Binding-site contacts:
Ligand atom O6P contacts residue TYR107 of chain 1.A at 3.9 Å.
Ligand atom O4 contacts residue TYR109 of chain 1.A at 3.9 Å.
Ligand atom C3' contacts residue TYR107 of chain 1.A at 4.0 Å (hydrophobic).
Ligand atom P2 contacts residue CA1 of chain 1.C at 4.0 Å.
Ligand atom P2 contacts residue ARG35 of chain 1.A at 3.6 Å.
Ligand atom O2 contacts residue TYR109 of chain 1.A at 4.0 Å.
Ligand atom C5M contacts residue ARG35 of chain 1.A at 3.6 Å.
Ligand atom O6P contacts residue ARG35 of chain 1.A at 2.9 Å (salt-bridge).
Ligand atom C5M contacts residue TYR107 of chain 1.A at 3.7 Å (hydrophobic).
Ligand atom O1P contacts residue LYS78 of chain 1.A at 2.7 Å (salt-bridge).
Ligand atom C2' contacts residue TYR107 of chain 1.A at 3.9 Å (hydrophobic).
Ligand atom C4 contacts residue LEU83 of chain 1.A at 3.7 Å (hydrophobic).
Ligand atom P1 contacts residue TYR79 of chain 1.A at 3.6 Å.
Ligand atom P1 contacts residue LYS78 of chain 1.A at 3.8 Å.
Ligand atom O5' contacts residue ARG35 of chain 1.A at 3.6 Å.
Ligand atom P2 contacts residue ARG81 of chain 1.A at 4.0 Å.
Ligand atom O3' contacts residue LYS78 of chain 1.A at 3.5 Å (salt-bridge).
Ligand atom O6P contacts residue CA1 of chain 1.C at 3.2 Å.
Ligand atom O2P contacts residue TYR79 of chain 1.A at 2.5 Å (h-bond).
Ligand atom O2 contacts residue ASP77 of chain 1.A at 3.9 Å.
Ligand atom N3 contacts residue TYR109 of chain 1.A at 3.4 Å.
Ligand atom O4P contacts residue ARG35 of chain 1.A at 2.8 Å (salt-bridge).
Ligand atom O1P contacts residue TYR79 of chain 1.A at 3.6 Å (h-bond).
Ligand atom C6 contacts residue ARG81 of chain 1.A at 4.1 Å.
Ligand atom O4 contacts residue LEU83 of chain 1.A at 3.6 Å.
Ligand atom C5 contacts residue TYR107 of chain 1.A at 4.1 Å (hydrophobic).
Ligand atom C5' contacts residue ARG81 of chain 1.A at 4.0 Å.
Ligand atom N3 contacts residue LEU83 of chain 1.A at 3.8 Å.
Ligand atom C5' contacts residue TYR107 of chain 1.A at 3.6 Å (hydrophobic).
Ligand atom O5' contacts residue ARG81 of chain 1.A at 3.0 Å (salt-bridge).
Ligand atom C2 contacts residue ASP77 of chain 1.A at 4.0 Å.
Ligand atom O4 contacts residue LEU37 of chain 1.A at 3.8 Å.
Ligand atom O4P contacts residue ARG81 of chain 1.A at 2.8 Å (salt-bridge).
Ligand atom C4' contacts residue ARG81 of chain 1.A at 3.8 Å.
Ligand atom C2 contacts residue TYR109 of chain 1.A at 3.9 Å (hydrophobic).
Ligand atom O4' contacts residue ARG81 of chain 1.A at 3.0 Å (salt-bridge).
Ligand atom C5 contacts residue LEU83 of chain 1.A at 4.0 Å (hydrophobic).
Ligand atom C2' contacts residue TYR109 of chain 1.A at 3.5 Å (hydrophobic).
Ligand atom O6P contacts residue ASP40 of chain 1.A at 3.3 Å (salt-bridge).
Ligand atom C4 contacts residue TYR109 of chain 1.A at 3.6 Å (hydrophobic).

The small molecule below binds the protein below.
Small molecule (SMILES): Cc1cn([C@H]2C[C@H](OP(=O)(O)O)[C@@H](COP(=O)(O)O)O2)c(=O)[nH]c1=O

Sequence of chain 1.A:
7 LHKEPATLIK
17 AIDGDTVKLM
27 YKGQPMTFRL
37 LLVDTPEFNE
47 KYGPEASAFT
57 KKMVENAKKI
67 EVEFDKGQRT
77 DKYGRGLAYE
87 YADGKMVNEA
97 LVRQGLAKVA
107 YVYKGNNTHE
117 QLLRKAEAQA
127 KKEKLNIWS